The small molecule below binds the protein below.
Small molecule (SMILES): O=C(O)c1cccnc1C(=O)O

Binding-site contacts:
Ligand atom C2 contacts residue PHE28 of chain 1.A at 3.9 Å (hydrophobic).
Ligand atom O4 contacts residue SER43 of chain 1.A at 3.1 Å (h-bond).
Ligand atom O1 contacts residue MET264 of chain 1.A at 3.6 Å.
Ligand atom O1 contacts residue ASN116 of chain 1.A at 3.1 Å (h-bond).
Ligand atom N1 contacts residue PHE28 of chain 1.A at 3.6 Å.
Ligand atom C6 contacts residue PHE28 of chain 1.A at 3.5 Å (hydrophobic).
Ligand atom C6 contacts residue HIS178 of chain 1.A at 3.4 Å.
Ligand atom C7 contacts residue SF41 of chain 1.B at 3.0 Å.
Ligand atom C5 contacts residue HIS178 of chain 1.A at 3.6 Å.
Ligand atom O2 contacts residue SER43 of chain 1.A at 3.0 Å (h-bond).
Ligand atom C7 contacts residue HIS26 of chain 1.A at 3.8 Å.
Ligand atom O3 contacts residue HIS26 of chain 1.A at 2.6 Å (h-bond).
Ligand atom C5 contacts residue HIS200 of chain 1.A at 3.5 Å.
Ligand atom O2 contacts residue ASN116 of chain 1.A at 4.0 Å.
Ligand atom O2 contacts residue HIS26 of chain 1.A at 3.4 Å (h-bond).
Ligand atom C6 contacts residue GLU202 of chain 1.A at 3.1 Å.
Ligand atom C4 contacts residue HIS200 of chain 1.A at 3.2 Å.
Ligand atom O3 contacts residue ASP42 of chain 1.A at 3.8 Å.
Ligand atom C3 contacts residue TYR114 of chain 1.A at 3.2 Å (hydrophobic).
Ligand atom C7 contacts residue MET264 of chain 1.A at 4.1 Å (hydrophobic).
Ligand atom N1 contacts residue TYR114 of chain 1.A at 3.9 Å.
Ligand atom O4 contacts residue TYR114 of chain 1.A at 2.7 Å (h-bond).
Ligand atom N1 contacts residue SF41 of chain 1.B at 2.0 Å.
Ligand atom C6 contacts residue SF41 of chain 1.B at 3.0 Å.
Ligand atom C4 contacts residue GLU202 of chain 1.A at 3.8 Å.
Ligand atom C2 contacts residue SF41 of chain 1.B at 2.9 Å.
Ligand atom O2 contacts residue TYR114 of chain 1.A at 3.6 Å.
Ligand atom C8 contacts residue HIS26 of chain 1.A at 3.5 Å.
Ligand atom C7 contacts residue TYR114 of chain 1.A at 3.5 Å (hydrophobic).
Ligand atom C5 contacts residue GLU202 of chain 1.A at 3.3 Å.
Ligand atom C8 contacts residue TYR114 of chain 1.A at 3.4 Å (hydrophobic).
Ligand atom C4 contacts residue TYR114 of chain 1.A at 3.8 Å (hydrophobic).
Ligand atom O3 contacts residue SER43 of chain 1.A at 3.1 Å (h-bond).
Ligand atom C3 contacts residue HIS26 of chain 1.A at 3.9 Å.
Ligand atom N1 contacts residue GLU202 of chain 1.A at 3.9 Å.
Ligand atom C8 contacts residue SER43 of chain 1.A at 3.4 Å.
Ligand atom C7 contacts residue ASN116 of chain 1.A at 3.7 Å.
Ligand atom O1 contacts residue SF41 of chain 1.B at 2.1 Å.
Ligand atom C2 contacts residue TYR114 of chain 1.A at 3.2 Å (hydrophobic).
Ligand atom C5 contacts residue PHE28 of chain 1.A at 3.8 Å (hydrophobic).

Sequence of chain 1.A:
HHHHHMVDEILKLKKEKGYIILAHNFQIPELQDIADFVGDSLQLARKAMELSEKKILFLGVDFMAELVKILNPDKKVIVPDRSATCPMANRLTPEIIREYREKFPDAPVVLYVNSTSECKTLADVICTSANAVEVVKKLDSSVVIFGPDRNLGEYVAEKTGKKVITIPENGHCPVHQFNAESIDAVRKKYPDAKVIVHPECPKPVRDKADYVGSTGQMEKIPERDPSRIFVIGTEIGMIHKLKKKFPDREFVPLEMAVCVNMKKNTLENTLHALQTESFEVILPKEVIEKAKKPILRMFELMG